Sequence of chain 1.A:
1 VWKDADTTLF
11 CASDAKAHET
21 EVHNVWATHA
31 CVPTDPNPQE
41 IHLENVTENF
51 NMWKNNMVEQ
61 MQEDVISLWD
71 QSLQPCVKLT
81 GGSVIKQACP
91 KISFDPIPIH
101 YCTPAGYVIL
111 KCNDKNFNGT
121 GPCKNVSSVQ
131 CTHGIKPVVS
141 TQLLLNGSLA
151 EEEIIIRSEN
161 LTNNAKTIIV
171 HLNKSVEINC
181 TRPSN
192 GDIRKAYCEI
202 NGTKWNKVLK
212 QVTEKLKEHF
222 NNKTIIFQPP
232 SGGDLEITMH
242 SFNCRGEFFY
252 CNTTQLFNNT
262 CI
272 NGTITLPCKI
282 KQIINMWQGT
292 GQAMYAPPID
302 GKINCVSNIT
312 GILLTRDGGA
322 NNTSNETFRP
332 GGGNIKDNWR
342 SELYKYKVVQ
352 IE

The small molecule below binds the protein below.
Small molecule (SMILES): Cc1nc([C@@H](NC(=O)C(=O)Nc2ccc(Cl)cc2)[C@@H]2CCCCN2)sc1CCO

Binding-site contacts:
Ligand atom C04 contacts residue TRP288 of chain 1.A at 3.6 Å (hydrophobic).
Ligand atom C18 contacts residue GLY334 of chain 1.A at 4.0 Å.
Ligand atom C09 contacts residue GLU237 of chain 1.A at 4.0 Å.
Ligand atom C05 contacts residue ILE285 of chain 1.A at 3.7 Å (hydrophobic).
Ligand atom C02 contacts residue SER242 of chain 1.A at 3.1 Å.
Ligand atom CL1 contacts residue VAL139 of chain 1.A at 3.8 Å.
Ligand atom C03 contacts residue SER242 of chain 1.A at 3.5 Å.
Ligand atom O12 contacts residue MET287 of chain 1.A at 3.4 Å (h-bond).
Ligand atom S25 contacts residue GLY334 of chain 1.A at 3.6 Å.
Ligand atom N08 contacts residue TRP288 of chain 1.A at 3.6 Å.
Ligand atom C02 contacts residue VAL139 of chain 1.A at 3.9 Å (hydrophobic).
Ligand atom C17 contacts residue GLY333 of chain 1.A at 4.0 Å.
Ligand atom C23 contacts residue GLY290 of chain 1.A at 3.5 Å.
Ligand atom C24 contacts residue GLY290 of chain 1.A at 3.5 Å.
Ligand atom C17 contacts residue ILE238 of chain 1.A at 3.4 Å (hydrophobic).
Ligand atom C18 contacts residue ILE238 of chain 1.A at 3.7 Å (hydrophobic).
Ligand atom C10 contacts residue TRP288 of chain 1.A at 3.8 Å (hydrophobic).
Ligand atom C17 contacts residue GLY334 of chain 1.A at 3.3 Å.
Ligand atom C18 contacts residue GLY333 of chain 1.A at 3.6 Å.
Ligand atom O13 contacts residue GLY334 of chain 1.A at 3.3 Å (h-bond).
Ligand atom C01 contacts residue SER242 of chain 1.A at 3.7 Å.
Ligand atom C27 contacts residue GLY290 of chain 1.A at 3.6 Å.
Ligand atom N08 contacts residue GLU237 of chain 1.A at 3.4 Å.
Ligand atom C26 contacts residue GLY290 of chain 1.A at 3.5 Å.
Ligand atom O13 contacts residue TRP288 of chain 1.A at 3.6 Å.
Ligand atom O12 contacts residue ASN286 of chain 1.A at 3.2 Å (h-bond).
Ligand atom S25 contacts residue TRP288 of chain 1.A at 3.8 Å.
Ligand atom N11 contacts residue GLY334 of chain 1.A at 3.3 Å (h-bond).
Ligand atom CL1 contacts residue PHE243 of chain 1.A at 3.5 Å.
Ligand atom C02 contacts residue THR141 of chain 1.A at 3.9 Å.
Ligand atom C03 contacts residue THR141 of chain 1.A at 3.6 Å.
Ligand atom C04 contacts residue GLU237 of chain 1.A at 3.6 Å.
Ligand atom C04 contacts residue ASN286 of chain 1.A at 3.8 Å.
Ligand atom C09 contacts residue ASN286 of chain 1.A at 3.9 Å.
Ligand atom C05 contacts residue GLU237 of chain 1.A at 3.9 Å.
Ligand atom C09 contacts residue TRP288 of chain 1.A at 3.5 Å (hydrophobic).
Ligand atom N08 contacts residue ASN286 of chain 1.A at 3.0 Å (h-bond).
Ligand atom C05 contacts residue ASN286 of chain 1.A at 3.5 Å.
Ligand atom CL1 contacts residue PHE249 of chain 1.A at 3.9 Å.
Ligand atom CL1 contacts residue ASN244 of chain 1.A at 3.9 Å.